This small molecule binds to this protein.
Small molecule (SMILES): CCNC(=O)Nc1nc2c(C(C)=O)cc(-c3cccnc3)cc2[nH]1

Sequence of chain 1.B:
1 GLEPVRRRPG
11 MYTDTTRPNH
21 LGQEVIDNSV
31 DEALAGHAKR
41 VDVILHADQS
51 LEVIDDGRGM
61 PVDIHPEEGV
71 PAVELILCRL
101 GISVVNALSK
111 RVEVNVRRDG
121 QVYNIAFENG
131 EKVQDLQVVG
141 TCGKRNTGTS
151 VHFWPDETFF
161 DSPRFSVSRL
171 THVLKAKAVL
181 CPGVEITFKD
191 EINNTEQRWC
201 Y

Binding-site contacts:
Ligand atom C20 contacts residue PRO61 of chain 1.B at 3.8 Å (hydrophobic).
Ligand atom N18 contacts residue MET60 of chain 1.B at 3.5 Å.
Ligand atom N3 contacts residue SER29 of chain 1.B at 3.0 Å (h-bond).
Ligand atom C21 contacts residue ARG58 of chain 1.B at 3.8 Å.
Ligand atom C10 contacts residue GLY59 of chain 1.B at 3.7 Å.
Ligand atom C16 contacts residue ILE76 of chain 1.B at 3.6 Å (hydrophobic).
Ligand atom C7 contacts residue ASP55 of chain 1.B at 3.9 Å.
Ligand atom N8 contacts residue THR149 of chain 1.B at 3.8 Å.
Ligand atom C21 contacts residue GLY59 of chain 1.B at 3.5 Å.
Ligand atom N8 contacts residue GLU32 of chain 1.B at 2.9 Å.
Ligand atom N6 contacts residue THR149 of chain 1.B at 3.7 Å.
Ligand atom N3 contacts residue ASP55 of chain 1.B at 2.9 Å (salt-bridge).
Ligand atom C22 contacts residue ARG118 of chain 1.B at 3.6 Å.
Ligand atom C12 contacts residue PRO61 of chain 1.B at 3.5 Å (hydrophobic).
Ligand atom C9 contacts residue GLU32 of chain 1.B at 3.5 Å.
Ligand atom C17 contacts residue MET60 of chain 1.B at 3.7 Å (hydrophobic).
Ligand atom C11 contacts residue PRO61 of chain 1.B at 3.7 Å (hydrophobic).
Ligand atom C2 contacts residue SER29 of chain 1.B at 3.3 Å.
Ligand atom C21 contacts residue ARG118 of chain 1.B at 3.6 Å.
Ligand atom N24 contacts residue ARG58 of chain 1.B at 3.4 Å (salt-bridge).
Ligand atom C1 contacts residue VAL53 of chain 1.B at 3.2 Å (hydrophobic).
Ligand atom C23 contacts residue ARG58 of chain 1.B at 3.4 Å.
Ligand atom C4 contacts residue ASP55 of chain 1.B at 3.2 Å.
Ligand atom C7 contacts residue GLU32 of chain 1.B at 3.6 Å.
Ligand atom C25 contacts residue ARG58 of chain 1.B at 3.4 Å.
Ligand atom C7 contacts residue THR149 of chain 1.B at 3.9 Å.
Ligand atom N6 contacts residue ASP55 of chain 1.B at 2.8 Å (salt-bridge).
Ligand atom C4 contacts residue THR149 of chain 1.B at 3.8 Å.
Ligand atom C22 contacts residue ARG58 of chain 1.B at 3.8 Å.
Ligand atom N3 contacts residue THR149 of chain 1.B at 3.9 Å.
Ligand atom C14 contacts residue ILE76 of chain 1.B at 3.9 Å (hydrophobic).
Ligand atom C10 contacts residue GLU32 of chain 1.B at 3.5 Å.
Ligand atom C21 contacts residue PRO61 of chain 1.B at 3.8 Å (hydrophobic).
Ligand atom C2 contacts residue VAL25 of chain 1.B at 3.8 Å (hydrophobic).
Ligand atom C1 contacts residue VAL151 of chain 1.B at 3.6 Å (hydrophobic).
Ligand atom C20 contacts residue ARG58 of chain 1.B at 3.6 Å.
Ligand atom O5 contacts residue ASN28 of chain 1.B at 3.6 Å.
Ligand atom C2 contacts residue VAL151 of chain 1.B at 4.0 Å (hydrophobic).
Ligand atom C1 contacts residue SER29 of chain 1.B at 3.5 Å.
Ligand atom C1 contacts residue VAL25 of chain 1.B at 3.7 Å (hydrophobic).